Sequence of chain 1.B:
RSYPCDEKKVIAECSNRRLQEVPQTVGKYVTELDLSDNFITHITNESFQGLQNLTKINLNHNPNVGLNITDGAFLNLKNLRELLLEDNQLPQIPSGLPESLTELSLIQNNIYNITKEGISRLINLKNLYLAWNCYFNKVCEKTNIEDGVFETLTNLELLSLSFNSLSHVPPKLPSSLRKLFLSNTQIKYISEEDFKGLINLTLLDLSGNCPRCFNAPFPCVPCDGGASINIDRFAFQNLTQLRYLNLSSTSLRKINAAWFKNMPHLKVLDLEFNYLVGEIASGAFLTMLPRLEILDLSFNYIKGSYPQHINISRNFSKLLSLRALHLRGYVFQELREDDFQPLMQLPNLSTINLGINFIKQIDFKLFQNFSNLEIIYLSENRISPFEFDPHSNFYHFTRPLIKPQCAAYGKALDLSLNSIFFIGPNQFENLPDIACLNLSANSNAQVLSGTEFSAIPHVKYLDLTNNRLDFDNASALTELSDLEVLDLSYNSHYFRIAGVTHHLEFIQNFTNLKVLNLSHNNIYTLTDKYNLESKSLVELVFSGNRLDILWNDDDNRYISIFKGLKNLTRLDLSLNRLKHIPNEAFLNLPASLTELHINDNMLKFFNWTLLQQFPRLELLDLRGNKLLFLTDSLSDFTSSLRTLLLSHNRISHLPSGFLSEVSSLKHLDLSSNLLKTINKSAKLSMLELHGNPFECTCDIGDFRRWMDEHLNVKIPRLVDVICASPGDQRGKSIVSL

This small molecule binds to this protein.
Small molecule (SMILES): CC(=O)N[C@H]1[C@H](O[C@H]2[C@H](O)[C@@H](NC(C)=O)CO[C@@H]2CO)O[C@H](CO)[C@@H](O)[C@@H]1O

Binding-site contacts:
Ligand atom O7 contacts residue ASN489 of chain 1.B at 3.7 Å.
Ligand atom O5 contacts residue SER491 of chain 1.B at 4.0 Å.
Ligand atom C5 contacts residue SER467 of chain 1.B at 4.1 Å.
Ligand atom C6 contacts residue ARG450 of chain 1.B at 4.0 Å.
Ligand atom O5 contacts residue SER467 of chain 1.B at 3.3 Å.
Ligand atom C1 contacts residue ASP465 of chain 1.B at 4.3 Å.
Ligand atom O5 contacts residue ASP465 of chain 1.B at 4.2 Å.
Ligand atom O7 contacts residue LYS454 of chain 1.B at 3.1 Å (salt-bridge).
Ligand atom C4 contacts residue ASN489 of chain 1.B at 4.2 Å.
Ligand atom O5 contacts residue ASN489 of chain 1.B at 2.3 Å (h-bond).
Ligand atom C3 contacts residue ARG450 of chain 1.B at 4.2 Å.
Ligand atom O3 contacts residue LYS454 of chain 1.B at 3.2 Å.
Ligand atom C3 contacts residue ASP514 of chain 1.B at 4.1 Å.
Ligand atom C8 contacts residue ASN489 of chain 1.B at 4.4 Å.
Ligand atom C8 contacts residue CYS457 of chain 1.B at 3.9 Å (hydrophobic).
Ligand atom C8 contacts residue ASP514 of chain 1.B at 3.7 Å.
Ligand atom C1 contacts residue SER467 of chain 1.B at 4.2 Å.
Ligand atom C1 contacts residue ASP514 of chain 1.B at 3.6 Å.
Ligand atom C6 contacts residue SER404 of chain 1.B at 4.3 Å.
Ligand atom O7 contacts residue ILE453 of chain 1.B at 3.5 Å.
Ligand atom C2 contacts residue ASN489 of chain 1.B at 2.3 Å.
Ligand atom C7 contacts residue ASN489 of chain 1.B at 3.4 Å.
Ligand atom C8 contacts residue TYR512 of chain 1.B at 3.7 Å (hydrophobic).
Ligand atom C5 contacts residue SER491 of chain 1.B at 4.3 Å.
Ligand atom C1 contacts residue ASN489 of chain 1.B at 1.5 Å.
Ligand atom C3 contacts residue ASN489 of chain 1.B at 3.7 Å.
Ligand atom C7 contacts residue ASP514 of chain 1.B at 3.8 Å.
Ligand atom O6 contacts residue LYS454 of chain 1.B at 4.0 Å.
Ligand atom C7 contacts residue LYS454 of chain 1.B at 3.7 Å.
Ligand atom C5 contacts residue ASN489 of chain 1.B at 3.6 Å.
Ligand atom C5 contacts residue ARG450 of chain 1.B at 3.8 Å.
Ligand atom C1 contacts residue SER491 of chain 1.B at 4.0 Å.
Ligand atom C6 contacts residue SER467 of chain 1.B at 3.4 Å.
Ligand atom N2 contacts residue ASP514 of chain 1.B at 2.9 Å (salt-bridge).
Ligand atom C2 contacts residue ASP514 of chain 1.B at 3.8 Å.
Ligand atom O6 contacts residue LEU468 of chain 1.B at 3.6 Å.
Ligand atom N2 contacts residue LYS454 of chain 1.B at 4.0 Å.
Ligand atom C8 contacts residue LYS454 of chain 1.B at 3.8 Å.
Ligand atom C6 contacts residue LEU468 of chain 1.B at 3.9 Å (hydrophobic).
Ligand atom N2 contacts residue ASN489 of chain 1.B at 2.7 Å (h-bond).